Sequence of chain 2.A:
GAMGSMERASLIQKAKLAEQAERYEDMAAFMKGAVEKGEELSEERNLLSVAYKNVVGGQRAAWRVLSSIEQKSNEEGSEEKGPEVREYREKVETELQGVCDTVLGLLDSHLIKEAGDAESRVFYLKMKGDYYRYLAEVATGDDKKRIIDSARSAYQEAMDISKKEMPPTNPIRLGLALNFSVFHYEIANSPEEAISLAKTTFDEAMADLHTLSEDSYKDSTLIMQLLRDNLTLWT

Binding-site contacts:
Ligand atom O contacts residue LEU179 of chain 2.A at 3.6 Å.
Ligand atom N contacts residue LEU234 of chain 2.A at 3.6 Å.
Ligand atom N contacts residue ASN180 of chain 2.A at 3.0 Å (h-bond).
Ligand atom CG contacts residue GLY176 of chain 2.A at 3.5 Å.
Ligand atom C contacts residue ASN180 of chain 2.A at 3.6 Å.
Ligand atom ND2 contacts residue GLU187 of chain 2.A at 3.0 Å (salt-bridge).
Ligand atom O contacts residue ASN231 of chain 2.A at 3.0 Å (h-bond).
Ligand atom O1P contacts residue ARG61 of chain 2.A at 2.8 Å (salt-bridge).
Ligand atom CE contacts residue GLY176 of chain 2.A at 3.5 Å.
Ligand atom O contacts residue VAL183 of chain 2.A at 3.3 Å.
Ligand atom O3P contacts residue TYR135 of chain 2.A at 2.6 Å (h-bond).
Ligand atom CA contacts residue LEU179 of chain 2.A at 3.7 Å (hydrophobic).
Ligand atom CB contacts residue ASN231 of chain 2.A at 3.5 Å.
Ligand atom O contacts residue LYS127 of chain 2.A at 2.9 Å (salt-bridge).
Ligand atom CA contacts residue ASN231 of chain 2.A at 3.7 Å.
Ligand atom SD contacts residue GLY176 of chain 2.A at 3.8 Å.
Ligand atom CA contacts residue ASN180 of chain 2.A at 3.3 Å.
Ligand atom O contacts residue ASN180 of chain 2.A at 2.8 Å (h-bond).
Ligand atom OE1 contacts residue ARG65 of chain 2.A at 3.4 Å.
Ligand atom NZ contacts residue ASP230 of chain 2.A at 2.8 Å (salt-bridge).
Ligand atom P contacts residue ARG61 of chain 2.A at 3.7 Å.
Ligand atom NE2 contacts residue ARG65 of chain 2.A at 3.5 Å (salt-bridge).
Ligand atom O2P contacts residue ARG134 of chain 2.A at 2.8 Å (salt-bridge).
Ligand atom O3P contacts residue ARG134 of chain 2.A at 2.8 Å (salt-bridge).
Ligand atom CA contacts residue ASN231 of chain 2.A at 3.7 Å.
Ligand atom O2P contacts residue ARG61 of chain 2.A at 3.0 Å (salt-bridge).
Ligand atom C contacts residue LEU179 of chain 2.A at 3.7 Å (hydrophobic).
Ligand atom N contacts residue ASN231 of chain 2.A at 2.8 Å (h-bond).
Ligand atom OXT contacts residue LYS54 of chain 2.A at 3.2 Å.
Ligand atom O contacts residue LEU234 of chain 2.A at 3.7 Å.
Ligand atom P contacts residue ARG134 of chain 2.A at 3.8 Å.
Ligand atom CG contacts residue ASN231 of chain 2.A at 3.6 Å.
Ligand atom OD1 contacts residue TRP235 of chain 2.A at 3.0 Å (h-bond).
Ligand atom C contacts residue LYS54 of chain 2.A at 3.7 Å.
Ligand atom N contacts residue LEU179 of chain 2.A at 3.7 Å.
Ligand atom SD contacts residue LYS127 of chain 2.A at 3.8 Å.
Ligand atom OD1 contacts residue LEU234 of chain 2.A at 3.8 Å.
Ligand atom CE contacts residue PRO172 of chain 2.A at 3.4 Å (hydrophobic).
Ligand atom C contacts residue ASN231 of chain 2.A at 3.7 Å.
Ligand atom CB contacts residue ASN180 of chain 2.A at 3.3 Å.

This small molecule binds to this protein.
Small molecule (SMILES): CSCC[C@H](NC(=O)[C@H](COP(=O)(O)O)NC(=O)[C@H](CCCC[NH3+])NC(=O)[C@H](CC(N)=O)NC(=O)[C@H](CCC(N)=O)NC(=O)[C@@H](N)CC(C)C)C(=O)O